This protein binds this small molecule.
Small molecule (SMILES): N[C@@H](CCC(=O)O)C(=O)O

Sequence of chain 1.B:
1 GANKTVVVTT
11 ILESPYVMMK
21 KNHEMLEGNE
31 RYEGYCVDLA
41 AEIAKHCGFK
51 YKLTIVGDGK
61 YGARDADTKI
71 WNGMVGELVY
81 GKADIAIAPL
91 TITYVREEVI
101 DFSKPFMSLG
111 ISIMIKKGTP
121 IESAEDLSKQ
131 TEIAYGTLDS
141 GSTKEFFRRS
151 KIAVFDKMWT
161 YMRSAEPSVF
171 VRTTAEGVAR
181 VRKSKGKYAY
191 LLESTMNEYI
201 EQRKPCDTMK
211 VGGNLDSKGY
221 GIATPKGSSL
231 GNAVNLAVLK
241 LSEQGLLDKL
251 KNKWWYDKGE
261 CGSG

Binding-site contacts:
Ligand atom OE1 contacts residue GLY141 of chain 1.B at 3.6 Å.
Ligand atom CA contacts residue THR91 of chain 1.B at 3.4 Å.
Ligand atom CA contacts residue PRO89 of chain 1.B at 4.0 Å (hydrophobic).
Ligand atom CB contacts residue GLU193 of chain 1.B at 4.1 Å.
Ligand atom C contacts residue ARG96 of chain 1.B at 3.4 Å.
Ligand atom N contacts residue SER142 of chain 1.B at 4.1 Å.
Ligand atom OE1 contacts residue SER142 of chain 1.B at 3.2 Å (h-bond).
Ligand atom OE1 contacts residue THR143 of chain 1.B at 3.1 Å (h-bond).
Ligand atom N contacts residue TYR220 of chain 1.B at 3.7 Å.
Ligand atom OXT contacts residue SER142 of chain 1.B at 4.0 Å.
Ligand atom CD contacts residue THR143 of chain 1.B at 3.2 Å.
Ligand atom OXT contacts residue ARG96 of chain 1.B at 2.8 Å (salt-bridge).
Ligand atom CG contacts residue TYR61 of chain 1.B at 4.2 Å (hydrophobic).
Ligand atom C contacts residue TYR61 of chain 1.B at 3.6 Å (hydrophobic).
Ligand atom CA contacts residue GLU193 of chain 1.B at 3.3 Å.
Ligand atom O contacts residue GLY141 of chain 1.B at 3.2 Å.
Ligand atom N contacts residue PRO89 of chain 1.B at 2.9 Å (h-bond).
Ligand atom N contacts residue GLU193 of chain 1.B at 2.8 Å (salt-bridge).
Ligand atom OXT contacts residue THR91 of chain 1.B at 2.9 Å (h-bond).
Ligand atom CG contacts residue GLU193 of chain 1.B at 3.6 Å.
Ligand atom O contacts residue SER142 of chain 1.B at 2.8 Å (h-bond).
Ligand atom CA contacts residue SER142 of chain 1.B at 3.2 Å.
Ligand atom O contacts residue TYR61 of chain 1.B at 3.4 Å.
Ligand atom C contacts residue PRO89 of chain 1.B at 4.2 Å (hydrophobic).
Ligand atom CB contacts residue TYR61 of chain 1.B at 3.5 Å (hydrophobic).
Ligand atom CD contacts residue LEU138 of chain 1.B at 4.1 Å (hydrophobic).
Ligand atom C contacts residue THR91 of chain 1.B at 3.6 Å.
Ligand atom CG contacts residue LEU138 of chain 1.B at 3.8 Å (hydrophobic).
Ligand atom C contacts residue SER142 of chain 1.B at 3.3 Å.
Ligand atom OXT contacts residue LEU90 of chain 1.B at 3.6 Å.
Ligand atom N contacts residue THR91 of chain 1.B at 2.9 Å (h-bond).
Ligand atom OXT contacts residue TYR61 of chain 1.B at 3.5 Å.
Ligand atom OE2 contacts residue GLU193 of chain 1.B at 3.8 Å.
Ligand atom CD contacts residue GLU193 of chain 1.B at 3.9 Å.
Ligand atom N contacts residue TYR61 of chain 1.B at 4.0 Å.
Ligand atom CB contacts residue LEU138 of chain 1.B at 4.1 Å (hydrophobic).
Ligand atom OE2 contacts residue THR143 of chain 1.B at 2.6 Å (h-bond).
Ligand atom O contacts residue ARG96 of chain 1.B at 2.7 Å (salt-bridge).
Ligand atom CA contacts residue TYR61 of chain 1.B at 4.0 Å (hydrophobic).
Ligand atom OXT contacts residue PRO89 of chain 1.B at 3.7 Å.